Sequence of chain 1.A:
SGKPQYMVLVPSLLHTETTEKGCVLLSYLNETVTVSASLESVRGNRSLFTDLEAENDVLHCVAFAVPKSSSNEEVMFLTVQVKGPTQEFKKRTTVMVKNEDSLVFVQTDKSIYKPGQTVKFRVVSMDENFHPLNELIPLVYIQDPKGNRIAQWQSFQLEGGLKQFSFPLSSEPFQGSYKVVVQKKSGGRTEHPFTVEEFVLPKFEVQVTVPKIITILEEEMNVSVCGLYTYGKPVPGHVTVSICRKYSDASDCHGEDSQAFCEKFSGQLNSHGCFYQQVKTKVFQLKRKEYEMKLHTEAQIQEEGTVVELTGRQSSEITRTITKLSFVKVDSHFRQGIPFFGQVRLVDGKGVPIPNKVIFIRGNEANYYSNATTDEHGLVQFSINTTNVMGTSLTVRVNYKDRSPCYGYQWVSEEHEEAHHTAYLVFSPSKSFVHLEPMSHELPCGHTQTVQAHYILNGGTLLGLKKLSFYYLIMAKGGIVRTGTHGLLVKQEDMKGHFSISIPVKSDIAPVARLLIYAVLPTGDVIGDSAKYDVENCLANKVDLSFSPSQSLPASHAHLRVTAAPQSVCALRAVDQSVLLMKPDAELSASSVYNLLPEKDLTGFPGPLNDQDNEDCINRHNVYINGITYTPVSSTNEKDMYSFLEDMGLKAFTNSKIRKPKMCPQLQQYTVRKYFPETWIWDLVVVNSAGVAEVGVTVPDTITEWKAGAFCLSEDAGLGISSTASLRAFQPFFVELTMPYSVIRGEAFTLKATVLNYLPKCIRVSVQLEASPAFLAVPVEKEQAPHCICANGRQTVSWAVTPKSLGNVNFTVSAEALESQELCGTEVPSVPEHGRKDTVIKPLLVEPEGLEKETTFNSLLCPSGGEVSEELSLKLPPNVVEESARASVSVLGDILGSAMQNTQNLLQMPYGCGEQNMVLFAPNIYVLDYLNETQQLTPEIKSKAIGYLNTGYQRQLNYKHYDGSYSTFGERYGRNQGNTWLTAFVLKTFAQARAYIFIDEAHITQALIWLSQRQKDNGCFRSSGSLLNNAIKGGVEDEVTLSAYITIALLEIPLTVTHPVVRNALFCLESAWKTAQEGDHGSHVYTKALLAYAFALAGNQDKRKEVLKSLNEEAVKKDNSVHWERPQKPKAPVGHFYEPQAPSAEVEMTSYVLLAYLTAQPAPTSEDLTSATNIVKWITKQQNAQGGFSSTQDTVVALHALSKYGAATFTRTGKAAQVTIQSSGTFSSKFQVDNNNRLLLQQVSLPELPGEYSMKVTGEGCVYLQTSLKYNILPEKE

Binding-site contacts:
Ligand atom C3 contacts residue ASN55 of chain 1.A at 3.8 Å.
Ligand atom C8 contacts residue THR57 of chain 1.A at 3.3 Å.
Ligand atom C7 contacts residue ASN55 of chain 1.A at 4.2 Å.
Ligand atom O5 contacts residue ASN55 of chain 1.A at 2.4 Å (h-bond).
Ligand atom O7 contacts residue ASN55 of chain 1.A at 4.1 Å.
Ligand atom O5 contacts residue LEU54 of chain 1.A at 4.1 Å.
Ligand atom O6 contacts residue LEU54 of chain 1.A at 3.6 Å.
Ligand atom C7 contacts residue THR57 of chain 1.A at 3.3 Å.
Ligand atom N2 contacts residue ASN55 of chain 1.A at 3.0 Å (h-bond).
Ligand atom C1 contacts residue ASN55 of chain 1.A at 1.5 Å.
Ligand atom N2 contacts residue PRO110 of chain 1.A at 4.4 Å.
Ligand atom C5 contacts residue ASN55 of chain 1.A at 3.7 Å.
Ligand atom C6 contacts residue LEU54 of chain 1.A at 4.3 Å (hydrophobic).
Ligand atom C4 contacts residue ASN55 of chain 1.A at 4.3 Å.
Ligand atom C2 contacts residue ASN55 of chain 1.A at 2.6 Å.
Ligand atom C1 contacts residue PRO110 of chain 1.A at 4.4 Å (hydrophobic).
Ligand atom O7 contacts residue THR57 of chain 1.A at 2.9 Å.

This protein binds this small molecule.
Small molecule (SMILES): CC(=O)N[C@@H]1[C@@H](O)[C@H](O)[C@@H](CO)O[C@H]1O